Binding-site contacts:
Ligand atom C1 contacts residue ASN167 of chain 3.A at 1.4 Å.
Ligand atom N2 contacts residue THR168 of chain 3.A at 4.3 Å.
Ligand atom C1 contacts residue THR168 of chain 3.A at 4.3 Å.
Ligand atom O5 contacts residue ARG162 of chain 3.A at 3.3 Å (salt-bridge).
Ligand atom C8 contacts residue ASN167 of chain 3.A at 3.4 Å.
Ligand atom C3 contacts residue ASN167 of chain 3.A at 3.8 Å.
Ligand atom C2 contacts residue ASN167 of chain 3.A at 2.4 Å.
Ligand atom O5 contacts residue ASN167 of chain 3.A at 2.4 Å (h-bond).
Ligand atom O7 contacts residue ASN167 of chain 3.A at 4.0 Å.
Ligand atom O7 contacts residue ARG278 of chain 1.A at 4.4 Å.
Ligand atom O6 contacts residue VAL144 of chain 3.A at 3.3 Å.
Ligand atom C5 contacts residue ASN167 of chain 3.A at 3.7 Å.
Ligand atom C5 contacts residue ARG162 of chain 3.A at 4.4 Å.
Ligand atom N2 contacts residue ASN167 of chain 3.A at 2.8 Å (h-bond).
Ligand atom C7 contacts residue ASN167 of chain 3.A at 3.3 Å.
Ligand atom C6 contacts residue ARG162 of chain 3.A at 4.4 Å.
Ligand atom O6 contacts residue ARG162 of chain 3.A at 4.0 Å.
Ligand atom C1 contacts residue ARG162 of chain 3.A at 3.9 Å.
Ligand atom C4 contacts residue ASN167 of chain 3.A at 4.2 Å.
Ligand atom C6 contacts residue VAL144 of chain 3.A at 4.0 Å (hydrophobic).

Sequence of chain 1.A:
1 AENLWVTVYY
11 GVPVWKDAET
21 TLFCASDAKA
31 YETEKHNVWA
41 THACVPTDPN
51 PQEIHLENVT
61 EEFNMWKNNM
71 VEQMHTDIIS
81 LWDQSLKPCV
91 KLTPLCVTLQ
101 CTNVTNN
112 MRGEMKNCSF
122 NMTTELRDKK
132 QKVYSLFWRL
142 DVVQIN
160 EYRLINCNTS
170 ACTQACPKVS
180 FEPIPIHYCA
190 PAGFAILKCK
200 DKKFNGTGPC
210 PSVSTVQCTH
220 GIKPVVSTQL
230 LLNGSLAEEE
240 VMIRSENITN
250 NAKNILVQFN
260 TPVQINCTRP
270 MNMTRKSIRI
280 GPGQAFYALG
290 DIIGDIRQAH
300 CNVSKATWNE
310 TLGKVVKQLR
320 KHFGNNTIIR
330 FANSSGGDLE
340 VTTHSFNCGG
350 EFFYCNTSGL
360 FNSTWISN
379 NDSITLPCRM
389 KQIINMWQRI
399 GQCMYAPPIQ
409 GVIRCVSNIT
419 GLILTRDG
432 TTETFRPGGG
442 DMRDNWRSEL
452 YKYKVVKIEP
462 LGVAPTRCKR

Sequence of chain 3.A:
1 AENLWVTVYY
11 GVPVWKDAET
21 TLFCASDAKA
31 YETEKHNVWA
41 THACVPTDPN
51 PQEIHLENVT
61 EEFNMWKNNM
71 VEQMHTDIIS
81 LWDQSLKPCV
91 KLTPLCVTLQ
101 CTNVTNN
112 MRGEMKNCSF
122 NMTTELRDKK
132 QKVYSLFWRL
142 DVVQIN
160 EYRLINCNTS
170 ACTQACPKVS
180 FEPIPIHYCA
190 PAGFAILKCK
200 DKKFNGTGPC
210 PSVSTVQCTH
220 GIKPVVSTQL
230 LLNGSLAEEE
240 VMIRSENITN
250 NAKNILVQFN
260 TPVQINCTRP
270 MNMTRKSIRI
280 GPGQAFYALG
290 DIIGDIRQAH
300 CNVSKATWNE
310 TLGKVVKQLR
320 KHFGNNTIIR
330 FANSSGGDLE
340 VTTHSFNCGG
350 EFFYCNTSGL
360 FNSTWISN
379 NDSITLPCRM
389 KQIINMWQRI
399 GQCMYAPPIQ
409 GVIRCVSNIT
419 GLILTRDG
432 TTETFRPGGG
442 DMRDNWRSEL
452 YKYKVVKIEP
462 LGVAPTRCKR

This small molecule binds to this protein.
Small molecule (SMILES): CC(=O)N[C@H]1[C@H](O[C@H]2[C@H](O)[C@@H](NC(C)=O)CO[C@@H]2CO)O[C@H](CO)[C@@H](O)[C@@H]1O